Sequence of chain 1.A:
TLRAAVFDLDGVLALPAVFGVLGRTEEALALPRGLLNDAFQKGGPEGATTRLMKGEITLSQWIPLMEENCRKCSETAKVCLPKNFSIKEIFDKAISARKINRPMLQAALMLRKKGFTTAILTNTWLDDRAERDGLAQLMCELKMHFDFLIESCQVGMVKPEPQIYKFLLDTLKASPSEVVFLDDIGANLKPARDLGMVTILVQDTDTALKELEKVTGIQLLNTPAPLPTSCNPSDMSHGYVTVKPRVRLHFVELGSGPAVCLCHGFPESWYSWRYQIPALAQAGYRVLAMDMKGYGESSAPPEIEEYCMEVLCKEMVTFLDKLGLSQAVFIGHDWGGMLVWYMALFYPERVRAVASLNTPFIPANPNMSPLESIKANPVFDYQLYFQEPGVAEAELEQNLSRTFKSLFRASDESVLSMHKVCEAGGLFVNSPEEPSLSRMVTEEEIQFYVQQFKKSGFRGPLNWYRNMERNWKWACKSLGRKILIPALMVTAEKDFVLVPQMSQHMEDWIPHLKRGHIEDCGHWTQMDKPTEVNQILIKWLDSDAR

The small molecule below binds the protein below.
Small molecule (SMILES): O=C1CN(Cc2ccccc2)c2ccccc2N1

Binding-site contacts:
Ligand atom C5 contacts residue GLN384 of chain 1.A at 3.8 Å.
Ligand atom C16 contacts residue TYR343 of chain 1.A at 3.5 Å (hydrophobic).
Ligand atom C17 contacts residue MET310 of chain 1.A at 4.1 Å (hydrophobic).
Ligand atom C17 contacts residue MET339 of chain 1.A at 3.8 Å (hydrophobic).
Ligand atom C4 contacts residue TRP336 of chain 1.A at 3.7 Å (hydrophobic).
Ligand atom C18 contacts residue MET339 of chain 1.A at 4.1 Å (hydrophobic).
Ligand atom C10 contacts residue GLN384 of chain 1.A at 3.5 Å.
Ligand atom N9 contacts residue TRP336 of chain 1.A at 4.0 Å.
Ligand atom C10 contacts residue ILE375 of chain 1.A at 3.9 Å (hydrophobic).
Ligand atom C8 contacts residue GLN384 of chain 1.A at 4.2 Å.
Ligand atom C13 contacts residue TRP336 of chain 1.A at 4.1 Å (hydrophobic).
Ligand atom C17 contacts residue TRP336 of chain 1.A at 4.1 Å (hydrophobic).
Ligand atom O14 contacts residue MET469 of chain 1.A at 3.2 Å.
Ligand atom C7 contacts residue ASN472 of chain 1.A at 3.4 Å.
Ligand atom O14 contacts residue TYR466 of chain 1.A at 3.4 Å (h-bond).
Ligand atom C16 contacts residue ALA476 of chain 1.A at 3.7 Å (hydrophobic).
Ligand atom C5 contacts residue ILE375 of chain 1.A at 3.9 Å (hydrophobic).
Ligand atom N9 contacts residue GLN384 of chain 1.A at 3.1 Å (h-bond).
Ligand atom N9 contacts residue ILE375 of chain 1.A at 4.1 Å.
Ligand atom O14 contacts residue TRP465 of chain 1.A at 4.0 Å.
Ligand atom C16 contacts residue ASN472 of chain 1.A at 4.0 Å.
Ligand atom C12 contacts residue ALA476 of chain 1.A at 4.2 Å (hydrophobic).
Ligand atom C4 contacts residue ASN472 of chain 1.A at 3.7 Å.
Ligand atom C12 contacts residue ASN472 of chain 1.A at 3.9 Å.
Ligand atom O14 contacts residue TRP336 of chain 1.A at 3.4 Å.
Ligand atom C8 contacts residue TRP336 of chain 1.A at 3.5 Å (hydrophobic).
Ligand atom N9 contacts residue MET469 of chain 1.A at 3.6 Å.
Ligand atom C18 contacts residue ASN472 of chain 1.A at 4.1 Å.
Ligand atom C3 contacts residue ASN472 of chain 1.A at 3.9 Å.
Ligand atom N1 contacts residue MET469 of chain 1.A at 4.4 Å.
Ligand atom C5 contacts residue MET469 of chain 1.A at 4.4 Å (hydrophobic).
Ligand atom C13 contacts residue ASN472 of chain 1.A at 3.3 Å.
Ligand atom O14 contacts residue GLN384 of chain 1.A at 4.2 Å.
Ligand atom C17 contacts residue ASN472 of chain 1.A at 3.6 Å.
Ligand atom C18 contacts residue TYR343 of chain 1.A at 3.5 Å (hydrophobic).
Ligand atom C12 contacts residue TRP473 of chain 1.A at 4.2 Å (hydrophobic).
Ligand atom C4 contacts residue MET469 of chain 1.A at 3.9 Å (hydrophobic).
Ligand atom C18 contacts residue MET310 of chain 1.A at 4.2 Å (hydrophobic).
Ligand atom C3 contacts residue MET469 of chain 1.A at 4.0 Å (hydrophobic).
Ligand atom C8 contacts residue MET469 of chain 1.A at 3.6 Å (hydrophobic).